Sequence of chain 1.D:
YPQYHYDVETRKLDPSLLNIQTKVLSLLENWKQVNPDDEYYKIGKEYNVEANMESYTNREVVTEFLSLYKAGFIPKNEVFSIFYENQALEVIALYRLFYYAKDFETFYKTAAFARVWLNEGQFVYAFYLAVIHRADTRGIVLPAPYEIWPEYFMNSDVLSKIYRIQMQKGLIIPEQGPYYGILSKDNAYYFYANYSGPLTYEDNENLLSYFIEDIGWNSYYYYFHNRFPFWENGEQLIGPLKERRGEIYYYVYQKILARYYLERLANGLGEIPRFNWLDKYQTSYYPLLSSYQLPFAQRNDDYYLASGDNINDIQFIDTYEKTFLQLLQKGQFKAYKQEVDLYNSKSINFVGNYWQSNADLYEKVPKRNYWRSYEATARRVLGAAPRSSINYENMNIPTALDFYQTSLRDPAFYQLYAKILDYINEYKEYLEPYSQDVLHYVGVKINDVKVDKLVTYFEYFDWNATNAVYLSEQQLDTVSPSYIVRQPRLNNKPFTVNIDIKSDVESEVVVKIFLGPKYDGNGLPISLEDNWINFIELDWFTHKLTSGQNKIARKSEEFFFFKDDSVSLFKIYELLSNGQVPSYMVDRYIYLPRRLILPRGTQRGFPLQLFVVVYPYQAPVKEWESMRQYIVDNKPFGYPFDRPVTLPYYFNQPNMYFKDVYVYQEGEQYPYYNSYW

Binding-site contacts:
Ligand atom OXT contacts residue TYR353 of chain 1.F at 4.2 Å.
Ligand atom O contacts residue LYS347 of chain 1.D at 3.4 Å.
Ligand atom C contacts residue LYS347 of chain 1.D at 4.1 Å.
Ligand atom OXT contacts residue ALA352 of chain 1.F at 4.3 Å.
Ligand atom OXT contacts residue THR340 of chain 1.F at 4.0 Å.
Ligand atom CA contacts residue LYS347 of chain 1.D at 3.7 Å.
Ligand atom N contacts residue LEU344 of chain 1.F at 4.3 Å.
Ligand atom N contacts residue THR340 of chain 1.F at 4.4 Å.
Ligand atom CA contacts residue THR340 of chain 1.F at 4.0 Å.
Ligand atom N contacts residue LYS347 of chain 1.D at 4.1 Å.

Sequence of chain 1.F:
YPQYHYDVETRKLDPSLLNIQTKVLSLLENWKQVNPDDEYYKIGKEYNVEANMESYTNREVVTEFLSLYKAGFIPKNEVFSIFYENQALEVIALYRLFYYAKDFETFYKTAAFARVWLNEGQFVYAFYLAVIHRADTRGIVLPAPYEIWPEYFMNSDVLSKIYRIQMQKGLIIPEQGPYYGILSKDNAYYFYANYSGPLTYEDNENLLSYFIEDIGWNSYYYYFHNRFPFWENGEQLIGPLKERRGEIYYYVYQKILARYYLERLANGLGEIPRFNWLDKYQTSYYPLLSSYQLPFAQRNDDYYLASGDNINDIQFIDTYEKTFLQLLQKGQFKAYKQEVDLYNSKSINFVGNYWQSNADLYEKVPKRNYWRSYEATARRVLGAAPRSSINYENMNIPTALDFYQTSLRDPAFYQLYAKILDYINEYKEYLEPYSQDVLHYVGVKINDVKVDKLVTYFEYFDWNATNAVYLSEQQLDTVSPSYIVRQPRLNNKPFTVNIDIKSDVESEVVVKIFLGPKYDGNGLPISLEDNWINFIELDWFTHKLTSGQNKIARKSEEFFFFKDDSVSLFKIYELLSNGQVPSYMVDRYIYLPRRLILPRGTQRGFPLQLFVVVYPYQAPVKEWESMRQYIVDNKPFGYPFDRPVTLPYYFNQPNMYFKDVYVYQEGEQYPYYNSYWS

A small-molecule ligand and the protein it binds are described below.
Small molecule (SMILES): NCC(=O)O